Binding-site contacts:
Ligand atom O4 contacts residue GLY535 of chain 1.D at 3.0 Å (h-bond).
Ligand atom O4 contacts residue GLY537 of chain 1.D at 3.6 Å.
Ligand atom O4 contacts residue PHE538 of chain 1.D at 2.9 Å (h-bond).
Ligand atom P1 contacts residue ARG506 of chain 1.D at 3.5 Å.
Ligand atom O6P contacts residue GLY537 of chain 1.D at 3.1 Å (h-bond).
Ligand atom O3 contacts residue ARG533 of chain 1.D at 2.5 Å (salt-bridge).
Ligand atom O5P contacts residue LYS450 of chain 1.D at 3.9 Å.
Ligand atom O5 contacts residue LEU448 of chain 1.D at 3.8 Å.
Ligand atom O3 contacts residue GLY531 of chain 1.D at 3.4 Å.
Ligand atom C3 contacts residue GLY535 of chain 1.D at 3.4 Å.
Ligand atom O1P contacts residue ARG506 of chain 1.D at 2.8 Å (salt-bridge).
Ligand atom O5P contacts residue SER454 of chain 1.D at 2.3 Å (h-bond).
Ligand atom O2P contacts residue TRP499 of chain 1.D at 3.2 Å (h-bond).
Ligand atom O4P contacts residue SER536 of chain 1.D at 2.8 Å (h-bond).
Ligand atom O6 contacts residue SER454 of chain 1.D at 3.9 Å.
Ligand atom P2 contacts residue SER454 of chain 1.D at 3.4 Å.
Ligand atom C6 contacts residue SER454 of chain 1.D at 3.6 Å.
Ligand atom C4 contacts residue GLY535 of chain 1.D at 3.3 Å.
Ligand atom O5P contacts residue THR449 of chain 1.D at 2.6 Å (h-bond).
Ligand atom C5 contacts residue GLY535 of chain 1.D at 3.1 Å.
Ligand atom O5P contacts residue ARG453 of chain 1.D at 3.8 Å.
Ligand atom P2 contacts residue SER536 of chain 1.D at 3.5 Å.
Ligand atom O2 contacts residue GLY531 of chain 1.D at 3.5 Å (h-bond).
Ligand atom O2P contacts residue ARG506 of chain 1.D at 3.0 Å (salt-bridge).
Ligand atom O4 contacts residue THR539 of chain 1.D at 3.8 Å.
Ligand atom O3P contacts residue LYS450 of chain 1.D at 3.8 Å.
Ligand atom C3 contacts residue ARG533 of chain 1.D at 3.3 Å.
Ligand atom O3P contacts residue GLY535 of chain 1.D at 3.0 Å (h-bond).
Ligand atom O3 contacts residue TRP499 of chain 1.D at 3.9 Å.
Ligand atom O6 contacts residue SER536 of chain 1.D at 3.6 Å (h-bond).
Ligand atom O4P contacts residue SER451 of chain 1.D at 2.7 Å (h-bond).
Ligand atom O1P contacts residue LYS450 of chain 1.D at 3.8 Å.
Ligand atom O4P contacts residue LYS450 of chain 1.D at 3.7 Å.
Ligand atom P2 contacts residue THR449 of chain 1.D at 3.9 Å.
Ligand atom C6 contacts residue THR539 of chain 1.D at 3.9 Å.
Ligand atom P2 contacts residue SER451 of chain 1.D at 3.9 Å.
Ligand atom O6P contacts residue SER454 of chain 1.D at 3.4 Å (h-bond).
Ligand atom O3P contacts residue PRO534 of chain 1.D at 3.6 Å.
Ligand atom P2 contacts residue LYS450 of chain 1.D at 3.9 Å.
Ligand atom O6 contacts residue LYS450 of chain 1.D at 3.5 Å (salt-bridge).

The protein below binds the small molecule below.
Small molecule (SMILES): O=P(O)(O)OC[C@H]1O[C@](O)(COP(=O)(O)O)[C@@H](O)[C@@H]1O

Sequence of chain 1.D:
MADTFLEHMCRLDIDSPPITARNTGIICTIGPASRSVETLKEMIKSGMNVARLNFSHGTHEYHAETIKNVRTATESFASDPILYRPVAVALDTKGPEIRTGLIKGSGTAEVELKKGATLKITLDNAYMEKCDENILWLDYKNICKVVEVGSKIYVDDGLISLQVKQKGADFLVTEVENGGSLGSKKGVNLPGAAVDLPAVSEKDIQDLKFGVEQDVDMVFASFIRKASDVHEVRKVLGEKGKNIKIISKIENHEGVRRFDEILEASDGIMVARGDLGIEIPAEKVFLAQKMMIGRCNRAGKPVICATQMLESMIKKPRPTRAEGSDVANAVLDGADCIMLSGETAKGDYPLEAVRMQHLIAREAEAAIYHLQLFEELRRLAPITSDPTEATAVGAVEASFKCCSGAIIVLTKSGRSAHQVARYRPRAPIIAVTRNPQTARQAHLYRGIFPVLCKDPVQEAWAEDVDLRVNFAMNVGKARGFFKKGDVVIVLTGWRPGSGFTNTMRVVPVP